Binding-site contacts:
Ligand atom C3 contacts residue VAL289 of chain 3.A at 4.0 Å (hydrophobic).
Ligand atom O7 contacts residue ASN277 of chain 3.A at 3.0 Å (h-bond).
Ligand atom C8 contacts residue ASN37 of chain 3.A at 3.5 Å.
Ligand atom C1 contacts residue ASN290 of chain 3.A at 4.0 Å.
Ligand atom C6 contacts residue ASN290 of chain 3.A at 4.0 Å.
Ligand atom O5 contacts residue ASN290 of chain 3.A at 3.7 Å.
Ligand atom C8 contacts residue ASN277 of chain 3.A at 4.5 Å.
Ligand atom C3 contacts residue ASN277 of chain 3.A at 3.8 Å.
Ligand atom C2 contacts residue VAL289 of chain 3.A at 3.9 Å (hydrophobic).
Ligand atom C5 contacts residue ASN290 of chain 3.A at 3.8 Å.
Ligand atom C8 contacts residue VAL289 of chain 3.A at 4.2 Å (hydrophobic).
Ligand atom C7 contacts residue VAL289 of chain 3.A at 4.4 Å (hydrophobic).
Ligand atom C7 contacts residue GLU69 of chain 3.B at 4.3 Å.
Ligand atom C5 contacts residue ASN277 of chain 3.A at 3.7 Å.
Ligand atom C7 contacts residue ASN277 of chain 3.A at 3.2 Å.
Ligand atom C2 contacts residue ASN277 of chain 3.A at 2.5 Å.
Ligand atom O5 contacts residue ASN277 of chain 3.A at 2.4 Å (h-bond).
Ligand atom C4 contacts residue ASN277 of chain 3.A at 4.2 Å.
Ligand atom C1 contacts residue VAL289 of chain 3.A at 3.5 Å (hydrophobic).
Ligand atom N2 contacts residue VAL289 of chain 3.A at 3.6 Å.
Ligand atom N2 contacts residue ASN277 of chain 3.A at 3.0 Å (h-bond).
Ligand atom C5 contacts residue VAL289 of chain 3.A at 4.3 Å (hydrophobic).
Ligand atom O5 contacts residue VAL289 of chain 3.A at 4.4 Å.
Ligand atom C6 contacts residue GLU69 of chain 3.B at 4.2 Å.
Ligand atom C1 contacts residue ASN277 of chain 3.A at 1.4 Å.
Ligand atom C8 contacts residue GLU69 of chain 3.B at 3.1 Å.

Sequence of chain 3.B:
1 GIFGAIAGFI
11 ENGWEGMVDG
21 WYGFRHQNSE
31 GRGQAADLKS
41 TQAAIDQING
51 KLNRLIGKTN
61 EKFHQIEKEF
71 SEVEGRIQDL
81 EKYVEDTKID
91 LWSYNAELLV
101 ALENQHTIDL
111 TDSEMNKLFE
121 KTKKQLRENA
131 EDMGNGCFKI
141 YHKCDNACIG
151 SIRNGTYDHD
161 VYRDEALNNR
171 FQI

A small-molecule ligand and the protein it binds are described below.
Small molecule (SMILES): CC(=O)N[C@H]1[C@H](O[C@H]2[C@H](O)[C@@H](NC(C)=O)CO[C@@H]2CO)O[C@H](CO)[C@@H](O)[C@@H]1O

Sequence of chain 3.A:
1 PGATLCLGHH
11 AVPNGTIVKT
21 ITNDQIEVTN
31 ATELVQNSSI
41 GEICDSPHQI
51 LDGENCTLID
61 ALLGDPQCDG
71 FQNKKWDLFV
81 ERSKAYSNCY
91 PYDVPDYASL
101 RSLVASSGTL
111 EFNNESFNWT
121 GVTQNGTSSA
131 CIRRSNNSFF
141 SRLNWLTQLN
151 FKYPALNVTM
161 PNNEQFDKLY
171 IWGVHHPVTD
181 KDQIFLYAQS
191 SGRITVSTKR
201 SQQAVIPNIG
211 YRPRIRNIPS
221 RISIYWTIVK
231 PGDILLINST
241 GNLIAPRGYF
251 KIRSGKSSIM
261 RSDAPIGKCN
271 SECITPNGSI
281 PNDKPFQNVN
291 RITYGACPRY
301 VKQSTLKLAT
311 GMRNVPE